Binding-site contacts:
Ligand atom C4 contacts residue SER337 of chain 1.A at 4.0 Å.
Ligand atom O3 contacts residue GLY237 of chain 1.A at 3.7 Å.
Ligand atom O5 contacts residue SER337 of chain 1.A at 2.5 Å (h-bond).
Ligand atom O4 contacts residue PRO340 of chain 1.A at 4.0 Å.
Ligand atom C2 contacts residue PRO236 of chain 1.A at 3.8 Å (hydrophobic).
Ligand atom C1 contacts residue SER337 of chain 1.A at 1.4 Å.
Ligand atom C3 contacts residue LEU338 of chain 1.A at 3.3 Å (hydrophobic).
Ligand atom C5 contacts residue LEU338 of chain 1.A at 3.6 Å (hydrophobic).
Ligand atom C1 contacts residue PRO236 of chain 1.A at 4.0 Å (hydrophobic).
Ligand atom C2 contacts residue LEU338 of chain 1.A at 4.4 Å (hydrophobic).
Ligand atom C3 contacts residue SER337 of chain 1.A at 3.4 Å.
Ligand atom C2 contacts residue GLY237 of chain 1.A at 4.3 Å.
Ligand atom C3 contacts residue PRO236 of chain 1.A at 4.3 Å (hydrophobic).
Ligand atom O4 contacts residue ALA339 of chain 1.A at 3.5 Å.
Ligand atom C2 contacts residue SER337 of chain 1.A at 2.3 Å.
Ligand atom C3 contacts residue GLY237 of chain 1.A at 3.8 Å.
Ligand atom C5 contacts residue SER337 of chain 1.A at 3.6 Å.
Ligand atom O3 contacts residue SER337 of chain 1.A at 4.5 Å.
Ligand atom C1 contacts residue LEU338 of chain 1.A at 4.0 Å (hydrophobic).
Ligand atom C4 contacts residue LEU338 of chain 1.A at 3.2 Å (hydrophobic).
Ligand atom O5 contacts residue LEU338 of chain 1.A at 4.4 Å.
Ligand atom O2 contacts residue SER337 of chain 1.A at 3.1 Å (h-bond).
Ligand atom O4 contacts residue LEU338 of chain 1.A at 2.5 Å (h-bond).
Ligand atom O3 contacts residue LEU338 of chain 1.A at 4.2 Å.

This small molecule binds to this protein.
Small molecule (SMILES): OC[C@H]1O[C@@H](O)[C@@H](O)[C@@H](O)[C@@H]1O

Sequence of chain 1.A:
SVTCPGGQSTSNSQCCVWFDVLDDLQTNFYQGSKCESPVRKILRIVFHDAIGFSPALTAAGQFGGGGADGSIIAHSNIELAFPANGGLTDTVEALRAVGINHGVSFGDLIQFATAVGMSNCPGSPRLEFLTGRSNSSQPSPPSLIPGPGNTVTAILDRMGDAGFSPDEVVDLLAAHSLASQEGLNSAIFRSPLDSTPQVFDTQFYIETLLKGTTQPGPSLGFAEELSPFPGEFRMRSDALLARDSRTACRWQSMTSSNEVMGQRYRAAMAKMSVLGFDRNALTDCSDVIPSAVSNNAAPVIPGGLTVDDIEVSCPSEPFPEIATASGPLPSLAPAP